This protein binds this small molecule.
Small molecule (SMILES): CC(=O)N[C@H]1[C@H](O[C@H]2[C@H](O)[C@@H](NC(C)=O)CO[C@@H]2CO)O[C@H](CO)[C@@H](O)[C@@H]1O

Binding-site contacts:
Ligand atom C2 contacts residue ASN777 of chain 1.A at 2.5 Å.
Ligand atom C1 contacts residue ASN777 of chain 1.A at 1.4 Å.
Ligand atom C8 contacts residue GLN780 of chain 1.A at 4.0 Å.
Ligand atom O5 contacts residue ASN777 of chain 1.A at 2.4 Å (h-bond).
Ligand atom C5 contacts residue GLN780 of chain 1.A at 3.4 Å.
Ligand atom C2 contacts residue SER779 of chain 1.A at 4.4 Å.
Ligand atom C7 contacts residue ASN777 of chain 1.A at 3.9 Å.
Ligand atom O6 contacts residue GLN780 of chain 1.A at 4.0 Å.
Ligand atom O5 contacts residue SER779 of chain 1.A at 3.5 Å (h-bond).
Ligand atom C5 contacts residue ASN777 of chain 1.A at 3.6 Å.
Ligand atom O5 contacts residue GLN780 of chain 1.A at 3.9 Å.
Ligand atom C6 contacts residue GLN780 of chain 1.A at 3.2 Å.
Ligand atom C7 contacts residue GLN780 of chain 1.A at 4.5 Å.
Ligand atom C4 contacts residue ASN777 of chain 1.A at 4.2 Å.
Ligand atom O6 contacts residue GLN911 of chain 1.A at 4.2 Å.
Ligand atom N2 contacts residue ASN777 of chain 1.A at 2.9 Å (h-bond).
Ligand atom C1 contacts residue SER779 of chain 1.A at 3.2 Å.
Ligand atom O7 contacts residue ASN777 of chain 1.A at 4.4 Å.
Ligand atom C5 contacts residue SER779 of chain 1.A at 3.6 Å.
Ligand atom C3 contacts residue ASN777 of chain 1.A at 3.8 Å.

Sequence of chain 1.A:
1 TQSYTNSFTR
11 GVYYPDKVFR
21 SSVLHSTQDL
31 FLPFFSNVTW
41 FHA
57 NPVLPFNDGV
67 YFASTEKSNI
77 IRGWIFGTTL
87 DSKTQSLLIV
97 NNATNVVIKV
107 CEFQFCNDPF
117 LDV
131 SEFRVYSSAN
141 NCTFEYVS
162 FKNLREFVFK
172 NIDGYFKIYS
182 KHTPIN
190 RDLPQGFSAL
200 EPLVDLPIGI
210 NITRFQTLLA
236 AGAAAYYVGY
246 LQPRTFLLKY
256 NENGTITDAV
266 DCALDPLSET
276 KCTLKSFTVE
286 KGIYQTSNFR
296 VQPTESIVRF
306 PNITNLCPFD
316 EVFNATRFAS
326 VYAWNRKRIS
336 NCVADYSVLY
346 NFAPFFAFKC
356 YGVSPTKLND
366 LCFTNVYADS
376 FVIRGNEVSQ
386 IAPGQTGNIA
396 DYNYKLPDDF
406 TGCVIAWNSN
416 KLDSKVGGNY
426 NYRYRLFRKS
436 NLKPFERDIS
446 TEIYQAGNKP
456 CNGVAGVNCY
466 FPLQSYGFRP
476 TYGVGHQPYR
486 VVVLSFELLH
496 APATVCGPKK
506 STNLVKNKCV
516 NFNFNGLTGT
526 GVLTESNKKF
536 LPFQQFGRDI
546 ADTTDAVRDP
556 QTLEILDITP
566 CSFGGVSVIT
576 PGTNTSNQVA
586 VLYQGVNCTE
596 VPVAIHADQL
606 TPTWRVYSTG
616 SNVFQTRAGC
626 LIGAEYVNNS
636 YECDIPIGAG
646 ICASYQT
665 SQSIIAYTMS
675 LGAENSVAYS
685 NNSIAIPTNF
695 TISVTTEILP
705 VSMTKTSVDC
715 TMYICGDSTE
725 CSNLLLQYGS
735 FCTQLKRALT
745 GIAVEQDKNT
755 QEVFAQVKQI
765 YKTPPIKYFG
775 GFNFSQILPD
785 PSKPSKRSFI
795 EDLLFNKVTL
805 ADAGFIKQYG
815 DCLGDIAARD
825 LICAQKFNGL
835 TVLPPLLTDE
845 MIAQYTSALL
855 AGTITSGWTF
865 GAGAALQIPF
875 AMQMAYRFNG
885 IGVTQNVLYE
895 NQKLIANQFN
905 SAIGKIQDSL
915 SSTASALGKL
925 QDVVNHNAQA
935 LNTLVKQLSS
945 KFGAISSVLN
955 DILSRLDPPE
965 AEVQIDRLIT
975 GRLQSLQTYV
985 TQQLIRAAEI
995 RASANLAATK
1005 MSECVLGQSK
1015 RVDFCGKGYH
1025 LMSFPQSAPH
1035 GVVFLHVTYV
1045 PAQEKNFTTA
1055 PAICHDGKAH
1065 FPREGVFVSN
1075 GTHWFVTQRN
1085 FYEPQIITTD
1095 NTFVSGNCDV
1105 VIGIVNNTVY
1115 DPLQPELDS